Sequence of chain 1.K:
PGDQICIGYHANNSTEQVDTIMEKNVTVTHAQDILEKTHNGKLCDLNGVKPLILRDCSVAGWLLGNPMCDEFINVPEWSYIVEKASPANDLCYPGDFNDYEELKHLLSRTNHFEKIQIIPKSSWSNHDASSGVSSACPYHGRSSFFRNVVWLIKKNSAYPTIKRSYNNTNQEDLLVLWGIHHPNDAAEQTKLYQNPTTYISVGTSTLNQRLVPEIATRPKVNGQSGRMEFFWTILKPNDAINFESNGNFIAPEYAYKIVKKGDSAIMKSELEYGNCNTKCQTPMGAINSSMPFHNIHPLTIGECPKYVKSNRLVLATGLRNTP

Binding-site contacts:
Ligand atom C3 contacts residue ASN290 of chain 1.K at 3.2 Å.
Ligand atom C2 contacts residue ASN290 of chain 1.K at 2.2 Å.
Ligand atom O5 contacts residue ASN290 of chain 1.K at 2.3 Å (h-bond).
Ligand atom C7 contacts residue ASN290 of chain 1.K at 4.4 Å.
Ligand atom N2 contacts residue ASN290 of chain 1.K at 3.4 Å (h-bond).
Ligand atom C4 contacts residue ASN290 of chain 1.K at 4.0 Å.
Ligand atom C1 contacts residue ASN290 of chain 1.K at 1.4 Å.
Ligand atom O3 contacts residue ASN290 of chain 1.K at 3.2 Å (h-bond).
Ligand atom C5 contacts residue ASN290 of chain 1.K at 3.6 Å.

The small molecule below binds the protein below.
Small molecule (SMILES): CC(=O)N[C@@H]1[C@@H](O)[C@H](O)[C@@H](CO)O[C@H]1O